A small-molecule ligand and the protein it binds are described below.
Small molecule (SMILES): Nc1nc2c(ncn2[C@@H]2O[C@H](CO[P](=O)(O)O[P](=O)(O)OP(O)(O)=S)[C@@H](O)[C@H]2O)c(=O)[nH]1

Sequence of chain 1.A:
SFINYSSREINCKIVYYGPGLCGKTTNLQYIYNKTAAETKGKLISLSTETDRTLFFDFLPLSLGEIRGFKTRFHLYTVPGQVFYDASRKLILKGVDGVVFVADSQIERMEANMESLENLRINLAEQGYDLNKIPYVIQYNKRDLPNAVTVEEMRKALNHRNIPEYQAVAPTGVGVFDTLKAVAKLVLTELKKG

Binding-site contacts:
Ligand atom O1B contacts residue CYS23 of chain 1.A at 3.2 Å (h-bond).
Ligand atom O3G contacts residue GLY81 of chain 1.A at 2.8 Å (h-bond).
Ligand atom O1A contacts residue LYS25 of chain 1.A at 3.6 Å.
Ligand atom O1B contacts residue LYS25 of chain 1.A at 2.8 Å (salt-bridge).
Ligand atom O1A contacts residue THR26 of chain 1.A at 3.4 Å (h-bond).
Ligand atom O6 contacts residue ALA170 of chain 1.A at 3.2 Å (h-bond).
Ligand atom O1A contacts residue THR27 of chain 1.A at 2.7 Å (h-bond).
Ligand atom PG contacts residue MG1 of chain 1.B at 3.3 Å.
Ligand atom PA contacts residue THR27 of chain 1.A at 3.6 Å.
Ligand atom C6 contacts residue LYS142 of chain 1.A at 3.5 Å.
Ligand atom O2B contacts residue MG1 of chain 1.B at 2.1 Å.
Ligand atom O1B contacts residue GLY24 of chain 1.A at 3.0 Å (h-bond).
Ligand atom O5' contacts residue THR27 of chain 1.A at 3.6 Å (h-bond).
Ligand atom O3A contacts residue LEU22 of chain 1.A at 3.5 Å.
Ligand atom N2 contacts residue ASP144 of chain 1.A at 2.9 Å (salt-bridge).
Ligand atom O4' contacts residue LYS142 of chain 1.A at 3.5 Å (salt-bridge).
Ligand atom PB contacts residue LYS25 of chain 1.A at 3.6 Å.
Ligand atom C5' contacts residue LEU22 of chain 1.A at 3.5 Å (hydrophobic).
Ligand atom N2 contacts residue LEU145 of chain 1.A at 3.6 Å.
Ligand atom N1 contacts residue ASP144 of chain 1.A at 2.8 Å (salt-bridge).
Ligand atom O2B contacts residue THR26 of chain 1.A at 2.9 Å (h-bond).
Ligand atom PB contacts residue MG1 of chain 1.B at 3.3 Å.
Ligand atom C6 contacts residue PRO171 of chain 1.A at 3.3 Å (hydrophobic).
Ligand atom O6 contacts residue ASN141 of chain 1.A at 3.1 Å (h-bond).
Ligand atom O6 contacts residue PRO171 of chain 1.A at 3.4 Å.
Ligand atom N7 contacts residue PRO171 of chain 1.A at 3.4 Å.
Ligand atom O3B contacts residue MG1 of chain 1.B at 3.5 Å.
Ligand atom O6 contacts residue ASP144 of chain 1.A at 3.6 Å.
Ligand atom O3G contacts residue LYS25 of chain 1.A at 2.7 Å (salt-bridge).
Ligand atom O3G contacts residue VAL79 of chain 1.A at 3.5 Å (h-bond).
Ligand atom O3B contacts residue LEU22 of chain 1.A at 3.1 Å (h-bond).
Ligand atom S1G contacts residue LEU22 of chain 1.A at 3.5 Å (h-bond).
Ligand atom C8 contacts residue THR27 of chain 1.A at 3.6 Å.
Ligand atom O3A contacts residue GLY24 of chain 1.A at 3.4 Å (h-bond).
Ligand atom O2G contacts residue MG1 of chain 1.B at 2.1 Å.
Ligand atom C5 contacts residue PRO171 of chain 1.A at 3.3 Å (hydrophobic).
Ligand atom O6 contacts residue LYS142 of chain 1.A at 3.2 Å (salt-bridge).
Ligand atom O6 contacts residue VAL169 of chain 1.A at 3.4 Å.
Ligand atom N7 contacts residue ASN141 of chain 1.A at 3.0 Å (h-bond).
Ligand atom O1A contacts residue GLY24 of chain 1.A at 3.3 Å.